Sequence of chain 1.A:
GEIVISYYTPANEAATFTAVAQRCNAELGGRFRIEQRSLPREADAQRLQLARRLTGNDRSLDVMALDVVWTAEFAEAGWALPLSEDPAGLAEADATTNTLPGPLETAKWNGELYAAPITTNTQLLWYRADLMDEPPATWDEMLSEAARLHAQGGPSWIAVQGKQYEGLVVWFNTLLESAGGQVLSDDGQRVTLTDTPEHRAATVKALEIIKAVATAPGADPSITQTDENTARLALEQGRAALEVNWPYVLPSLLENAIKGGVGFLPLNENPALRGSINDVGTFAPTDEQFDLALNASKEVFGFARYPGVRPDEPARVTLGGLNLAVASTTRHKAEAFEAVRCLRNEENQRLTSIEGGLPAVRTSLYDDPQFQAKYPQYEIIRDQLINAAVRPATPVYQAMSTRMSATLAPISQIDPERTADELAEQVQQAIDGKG

Binding-site contacts:
Ligand atom O6 contacts residue TYR261 of chain 1.A at 3.8 Å.
Ligand atom O6 contacts residue ASN134 of chain 1.A at 3.1 Å (h-bond).
Ligand atom O6 contacts residue LEU371 of chain 1.A at 3.2 Å.
Ligand atom C6 contacts residue GLY180 of chain 1.A at 3.8 Å.
Ligand atom O3 contacts residue GLU26 of chain 1.A at 2.9 Å (salt-bridge).
Ligand atom O6 contacts residue GLU241 of chain 1.A at 2.9 Å (salt-bridge).
Ligand atom C3 contacts residue ASN25 of chain 1.A at 3.6 Å.
Ligand atom O4 contacts residue ASP80 of chain 1.A at 2.7 Å (salt-bridge).
Ligand atom O3 contacts residue GLY333 of chain 1.A at 3.1 Å.
Ligand atom C2 contacts residue TRP259 of chain 1.A at 3.6 Å (hydrophobic).
Ligand atom C3 contacts residue GLU26 of chain 1.A at 3.8 Å.
Ligand atom C6 contacts residue ASN134 of chain 1.A at 3.8 Å.
Ligand atom O3 contacts residue ASP80 of chain 1.A at 2.5 Å (salt-bridge).
Ligand atom O6 contacts residue TYR178 of chain 1.A at 3.4 Å.
Ligand atom O3 contacts residue PRO23 of chain 1.A at 3.3 Å.
Ligand atom O3 contacts residue GLN59 of chain 1.A at 3.7 Å.
Ligand atom O4 contacts residue GLU26 of chain 1.A at 2.8 Å (salt-bridge).
Ligand atom O4 contacts residue LEU371 of chain 1.A at 3.7 Å.
Ligand atom O2 contacts residue GLN59 of chain 1.A at 3.2 Å (h-bond).
Ligand atom O4 contacts residue GLU179 of chain 1.A at 3.5 Å.
Ligand atom C1 contacts residue TRP259 of chain 1.A at 3.4 Å (hydrophobic).
Ligand atom O2 contacts residue ARG54 of chain 1.A at 3.7 Å.
Ligand atom O5 contacts residue TRP259 of chain 1.A at 3.2 Å (h-bond).
Ligand atom C5 contacts residue ASN134 of chain 1.A at 3.8 Å.
Ligand atom C4 contacts residue ARG404 of chain 1.A at 3.7 Å.
Ligand atom C3 contacts residue ASP80 of chain 1.A at 3.3 Å.
Ligand atom O2 contacts residue GLY334 of chain 1.A at 3.1 Å (h-bond).
Ligand atom O6 contacts residue GLY180 of chain 1.A at 3.6 Å.
Ligand atom O2 contacts residue ASN134 of chain 1.A at 3.1 Å (h-bond).
Ligand atom O3 contacts residue ARG404 of chain 1.A at 3.0 Å (salt-bridge).
Ligand atom C6 contacts residue TYR261 of chain 1.A at 3.6 Å (hydrophobic).
Ligand atom O3 contacts residue GLY334 of chain 1.A at 3.3 Å (h-bond).
Ligand atom O3 contacts residue ASN25 of chain 1.A at 2.8 Å (h-bond).
Ligand atom C4 contacts residue ASP80 of chain 1.A at 3.5 Å.
Ligand atom C6 contacts residue GLU241 of chain 1.A at 3.6 Å.
Ligand atom C2 contacts residue ASN25 of chain 1.A at 3.6 Å.
Ligand atom O4 contacts residue ARG404 of chain 1.A at 2.8 Å (salt-bridge).
Ligand atom O5 contacts residue GLU241 of chain 1.A at 3.1 Å (salt-bridge).
Ligand atom C6 contacts residue TRP259 of chain 1.A at 3.8 Å (hydrophobic).
Ligand atom C4 contacts residue GLU26 of chain 1.A at 3.6 Å.

This protein binds this small molecule.
Small molecule (SMILES): OC[C@H]1O[C@H](O[C@H]2O[C@H](CO)[C@@H](O)[C@H](O)[C@H]2O)[C@H](O)[C@@H](O)[C@@H]1O